Binding-site contacts:
Ligand atom NAA contacts residue NAP1 of chain 1.E at 3.0 Å (h-bond).
Ligand atom C4 contacts residue TYR194 of chain 1.A at 3.6 Å (hydrophobic).
Ligand atom C6 contacts residue PHE117 of chain 1.A at 3.4 Å (hydrophobic).
Ligand atom CAS contacts residue NAP1 of chain 1.E at 3.6 Å.
Ligand atom CAS contacts residue PHE117 of chain 1.A at 3.5 Å (hydrophobic).
Ligand atom C2 contacts residue PHE117 of chain 1.A at 3.4 Å (hydrophobic).
Ligand atom NAP contacts residue TYR194 of chain 1.A at 2.8 Å (h-bond).
Ligand atom CAI contacts residue TYR194 of chain 1.A at 3.8 Å (hydrophobic).
Ligand atom C2 contacts residue SER115 of chain 1.A at 3.8 Å.
Ligand atom NAW contacts residue PHE117 of chain 1.A at 3.6 Å.
Ligand atom N1 contacts residue PHE117 of chain 1.A at 3.5 Å.
Ligand atom NAP contacts residue NAP1 of chain 1.E at 3.4 Å.
Ligand atom CAB contacts residue NAP1 of chain 1.E at 3.9 Å.
Ligand atom N3 contacts residue PHE117 of chain 1.A at 3.7 Å.
Ligand atom CAB contacts residue PHE117 of chain 1.A at 3.9 Å (hydrophobic).
Ligand atom C6 contacts residue NAP1 of chain 1.E at 3.9 Å.
Ligand atom C4 contacts residue PHE117 of chain 1.A at 3.4 Å (hydrophobic).
Ligand atom NAA contacts residue PHE117 of chain 1.A at 3.7 Å.
Ligand atom N3 contacts residue TYR194 of chain 1.A at 3.7 Å.
Ligand atom C5 contacts residue PHE117 of chain 1.A at 3.5 Å (hydrophobic).
Ligand atom CAE contacts residue LEU229 of chain 1.A at 3.4 Å (hydrophobic).
Ligand atom NAP contacts residue PHE117 of chain 1.A at 3.6 Å.
Ligand atom C5 contacts residue NAP1 of chain 1.E at 3.8 Å.
Ligand atom CAD contacts residue TRP241 of chain 1.A at 3.6 Å (hydrophobic).
Ligand atom C4 contacts residue NAP1 of chain 1.E at 3.6 Å.
Ligand atom CAG contacts residue LEU229 of chain 1.A at 3.9 Å (hydrophobic).
Ligand atom CAL contacts residue ARG34 of chain 1.A at 3.9 Å.
Ligand atom NAP contacts residue ASP181 of chain 1.A at 3.7 Å.
Ligand atom C2 contacts residue NAP1 of chain 1.E at 3.3 Å.
Ligand atom CAC contacts residue NAP1 of chain 1.E at 3.7 Å.
Ligand atom CAI contacts residue NAP1 of chain 1.E at 3.2 Å.
Ligand atom CAL contacts residue NAP1 of chain 1.E at 3.3 Å.
Ligand atom CAK contacts residue PRO230 of chain 1.A at 3.5 Å (hydrophobic).
Ligand atom CAI contacts residue PHE117 of chain 1.A at 3.4 Å (hydrophobic).
Ligand atom N3 contacts residue NAP1 of chain 1.E at 2.7 Å (h-bond).
Ligand atom N3 contacts residue SER115 of chain 1.A at 3.8 Å.
Ligand atom CAF contacts residue TRP241 of chain 1.A at 3.5 Å (hydrophobic).
Ligand atom N1 contacts residue NAP1 of chain 1.E at 2.8 Å (h-bond).
Ligand atom NAA contacts residue SER115 of chain 1.A at 2.9 Å (h-bond).
Ligand atom CAC contacts residue PHE117 of chain 1.A at 3.5 Å (hydrophobic).

Sequence of chain 1.A:
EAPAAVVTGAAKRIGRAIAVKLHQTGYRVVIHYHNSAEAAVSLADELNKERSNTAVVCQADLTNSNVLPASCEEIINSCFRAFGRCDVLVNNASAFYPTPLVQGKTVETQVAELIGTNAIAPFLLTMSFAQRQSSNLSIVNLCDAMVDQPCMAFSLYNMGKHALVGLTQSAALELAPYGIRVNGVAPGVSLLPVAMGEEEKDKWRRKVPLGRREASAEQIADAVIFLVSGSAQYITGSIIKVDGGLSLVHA

This small molecule binds to this protein.
Small molecule (SMILES): Nc1nc(N2CCCC2)c2c(C#Cc3ccccc3)c[nH]c2n1